Sequence of chain 3.D:
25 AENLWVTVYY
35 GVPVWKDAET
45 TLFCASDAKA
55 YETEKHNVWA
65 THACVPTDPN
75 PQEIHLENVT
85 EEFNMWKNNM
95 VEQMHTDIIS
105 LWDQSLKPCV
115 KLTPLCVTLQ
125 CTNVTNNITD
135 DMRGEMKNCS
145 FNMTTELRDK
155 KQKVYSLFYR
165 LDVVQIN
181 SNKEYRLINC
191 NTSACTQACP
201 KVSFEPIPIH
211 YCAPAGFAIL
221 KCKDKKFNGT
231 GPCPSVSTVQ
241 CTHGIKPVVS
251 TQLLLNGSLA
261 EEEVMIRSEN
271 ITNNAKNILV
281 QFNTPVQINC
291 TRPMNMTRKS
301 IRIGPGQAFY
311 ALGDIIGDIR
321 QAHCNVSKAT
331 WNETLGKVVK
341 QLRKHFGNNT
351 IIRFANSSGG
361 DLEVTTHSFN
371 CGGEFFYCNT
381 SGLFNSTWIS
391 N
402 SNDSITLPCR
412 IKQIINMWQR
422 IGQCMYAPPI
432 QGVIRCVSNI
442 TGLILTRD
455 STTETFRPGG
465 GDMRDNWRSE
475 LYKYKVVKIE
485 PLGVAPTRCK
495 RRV

A protein and the small-molecule ligand that binds it are described below.
Small molecule (SMILES): CC(=O)N[C@H]1[C@H](O[C@H]2[C@H](O)[C@@H](NC(C)=O)CO[C@@H]2CO)O[C@H](CO)[C@@H](O)[C@@H]1O

Binding-site contacts:
Ligand atom C7 contacts residue LYS157 of chain 3.D at 4.0 Å.
Ligand atom C6 contacts residue ASN146 of chain 3.D at 4.4 Å.
Ligand atom C2 contacts residue ASN146 of chain 3.D at 2.5 Å.
Ligand atom O7 contacts residue LYS157 of chain 3.D at 3.6 Å.
Ligand atom N2 contacts residue ASN146 of chain 3.D at 3.4 Å (h-bond).
Ligand atom O7 contacts residue GLN124 of chain 3.D at 2.4 Å (h-bond).
Ligand atom O3 contacts residue ASN146 of chain 3.D at 4.1 Å.
Ligand atom O5 contacts residue ASN146 of chain 3.D at 2.2 Å (h-bond).
Ligand atom C8 contacts residue ASN146 of chain 3.D at 3.4 Å.
Ligand atom C6 contacts residue LYS155 of chain 3.D at 3.3 Å.
Ligand atom C5 contacts residue LYS155 of chain 3.D at 4.2 Å.
Ligand atom C7 contacts residue ASN146 of chain 3.D at 3.8 Å.
Ligand atom C1 contacts residue ASN146 of chain 3.D at 1.4 Å.
Ligand atom C4 contacts residue ASN146 of chain 3.D at 4.2 Å.
Ligand atom C8 contacts residue THR122 of chain 3.D at 3.8 Å.
Ligand atom C5 contacts residue ASN146 of chain 3.D at 3.5 Å.
Ligand atom N2 contacts residue LYS157 of chain 3.D at 3.9 Å.
Ligand atom O6 contacts residue ASN146 of chain 3.D at 3.7 Å.
Ligand atom C3 contacts residue ASN146 of chain 3.D at 3.7 Å.
Ligand atom O5 contacts residue LYS155 of chain 3.D at 3.8 Å.
Ligand atom N2 contacts residue GLN124 of chain 3.D at 4.3 Å.
Ligand atom C7 contacts residue GLN124 of chain 3.D at 3.6 Å.
Ligand atom O6 contacts residue LYS155 of chain 3.D at 2.3 Å (salt-bridge).